Sequence of chain 1.B:
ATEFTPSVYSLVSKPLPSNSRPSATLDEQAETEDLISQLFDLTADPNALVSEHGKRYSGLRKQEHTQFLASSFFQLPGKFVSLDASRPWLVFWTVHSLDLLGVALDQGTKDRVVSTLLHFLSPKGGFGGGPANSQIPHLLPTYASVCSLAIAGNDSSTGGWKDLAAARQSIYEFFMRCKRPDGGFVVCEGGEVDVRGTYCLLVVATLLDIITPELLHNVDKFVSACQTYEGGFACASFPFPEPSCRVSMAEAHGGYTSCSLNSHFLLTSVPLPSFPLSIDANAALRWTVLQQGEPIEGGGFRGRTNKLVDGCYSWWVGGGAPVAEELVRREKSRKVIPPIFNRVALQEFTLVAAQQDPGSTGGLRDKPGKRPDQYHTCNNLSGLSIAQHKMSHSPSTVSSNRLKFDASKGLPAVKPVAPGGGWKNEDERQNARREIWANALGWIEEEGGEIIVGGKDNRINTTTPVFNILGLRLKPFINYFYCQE

Binding-site contacts:
Ligand atom OAB contacts residue ARG62 of chain 1.B at 3.3 Å.
Ligand atom OAA contacts residue GLU65 of chain 1.B at 4.1 Å.
Ligand atom OAD contacts residue LYS63 of chain 1.B at 4.0 Å.
Ligand atom SAO contacts residue GLU65 of chain 1.B at 4.4 Å.
Ligand atom OAC contacts residue GLU65 of chain 1.B at 4.1 Å.
Ligand atom SAO contacts residue GLN64 of chain 1.B at 4.1 Å.
Ligand atom OAB contacts residue GLN64 of chain 1.B at 3.1 Å (h-bond).
Ligand atom OAB contacts residue GLU65 of chain 1.B at 2.9 Å (salt-bridge).
Ligand atom SAO contacts residue ARG62 of chain 1.B at 3.9 Å.
Ligand atom CAM contacts residue GLN64 of chain 1.B at 4.4 Å.
Ligand atom OAB contacts residue LYS63 of chain 1.B at 3.7 Å.
Ligand atom OAA contacts residue ARG62 of chain 1.B at 3.5 Å.
Ligand atom CAJ contacts residue GLN64 of chain 1.B at 4.2 Å.
Ligand atom OAD contacts residue LEU61 of chain 1.B at 4.3 Å.
Ligand atom OAD contacts residue ARG62 of chain 1.B at 3.7 Å.
Ligand atom OAD contacts residue GLN64 of chain 1.B at 4.3 Å.
Ligand atom CAK contacts residue GLN64 of chain 1.B at 3.9 Å.

The small molecule below binds the protein below.
Small molecule (SMILES): O=S(=O)(O)C[C@H](O)CNC1CCCCC1